This small molecule binds to this protein.
Small molecule (SMILES): CC(=O)N[C@@H]1[C@@H](O)[C@H](O)[C@@H](CO)O[C@H]1O

Sequence of chain 1.C:
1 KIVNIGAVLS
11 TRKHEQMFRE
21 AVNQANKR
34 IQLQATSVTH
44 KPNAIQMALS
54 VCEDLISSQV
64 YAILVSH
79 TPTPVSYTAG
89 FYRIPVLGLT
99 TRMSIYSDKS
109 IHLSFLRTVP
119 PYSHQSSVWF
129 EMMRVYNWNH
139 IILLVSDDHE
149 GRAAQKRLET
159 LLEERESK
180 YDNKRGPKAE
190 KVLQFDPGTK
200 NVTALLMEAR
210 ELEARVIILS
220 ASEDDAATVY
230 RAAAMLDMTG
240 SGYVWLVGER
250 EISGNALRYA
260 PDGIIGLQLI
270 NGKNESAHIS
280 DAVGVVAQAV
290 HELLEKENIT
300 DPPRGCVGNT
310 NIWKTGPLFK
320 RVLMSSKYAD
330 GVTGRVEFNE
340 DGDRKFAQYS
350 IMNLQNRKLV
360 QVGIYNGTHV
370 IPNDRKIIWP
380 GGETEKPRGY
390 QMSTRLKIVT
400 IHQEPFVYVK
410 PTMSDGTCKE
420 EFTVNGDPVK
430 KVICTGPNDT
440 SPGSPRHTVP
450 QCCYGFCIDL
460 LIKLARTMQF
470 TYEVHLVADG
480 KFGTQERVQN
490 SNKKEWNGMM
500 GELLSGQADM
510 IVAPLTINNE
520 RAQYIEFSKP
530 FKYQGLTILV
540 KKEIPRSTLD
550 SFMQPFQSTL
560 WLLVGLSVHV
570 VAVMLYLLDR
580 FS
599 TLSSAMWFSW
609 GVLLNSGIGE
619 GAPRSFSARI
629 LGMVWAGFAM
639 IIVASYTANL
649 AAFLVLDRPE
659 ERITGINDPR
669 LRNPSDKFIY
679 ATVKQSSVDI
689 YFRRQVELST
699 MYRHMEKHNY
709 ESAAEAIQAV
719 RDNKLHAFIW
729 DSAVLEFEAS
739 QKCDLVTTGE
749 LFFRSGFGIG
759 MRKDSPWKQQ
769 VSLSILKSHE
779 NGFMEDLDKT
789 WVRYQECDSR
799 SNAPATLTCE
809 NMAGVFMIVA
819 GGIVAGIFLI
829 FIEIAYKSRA

Binding-site contacts:
Ligand atom O5 contacts residue ASN273 of chain 1.C at 2.3 Å (h-bond).
Ligand atom C3 contacts residue ASN273 of chain 1.C at 3.3 Å.
Ligand atom C1 contacts residue ALA276 of chain 1.C at 3.6 Å (hydrophobic).
Ligand atom C5 contacts residue ALA276 of chain 1.C at 4.2 Å (hydrophobic).
Ligand atom N2 contacts residue ASN273 of chain 1.C at 3.5 Å (h-bond).
Ligand atom C1 contacts residue ASN273 of chain 1.C at 1.4 Å.
Ligand atom C5 contacts residue ASN273 of chain 1.C at 3.6 Å.
Ligand atom C4 contacts residue ASN273 of chain 1.C at 4.1 Å.
Ligand atom C2 contacts residue ASN273 of chain 1.C at 2.4 Å.
Ligand atom O5 contacts residue ALA276 of chain 1.C at 3.5 Å.
Ligand atom C6 contacts residue VAL331 of chain 1.C at 4.3 Å (hydrophobic).
Ligand atom O3 contacts residue ASN273 of chain 1.C at 3.2 Å (h-bond).